A protein and the small-molecule ligand that binds it are described below.
Small molecule (SMILES): N[C@@H](CS)C(=O)O

Binding-site contacts:
Ligand atom SG contacts residue CYS149 of chain 1.E at 2.0 Å (h-bond).
Ligand atom CB contacts residue PRO166 of chain 1.E at 3.6 Å (hydrophobic).
Ligand atom OXT contacts residue LEU192 of chain 1.E at 4.1 Å.
Ligand atom CA contacts residue CYS149 of chain 1.E at 3.8 Å (hydrophobic).
Ligand atom CB contacts residue CYS149 of chain 1.E at 3.0 Å (hydrophobic).
Ligand atom CA contacts residue LEU192 of chain 1.E at 4.4 Å (hydrophobic).
Ligand atom SG contacts residue PRO166 of chain 1.E at 4.0 Å.
Ligand atom SG contacts residue ARG168 of chain 1.E at 4.0 Å.

Sequence of chain 1.E:
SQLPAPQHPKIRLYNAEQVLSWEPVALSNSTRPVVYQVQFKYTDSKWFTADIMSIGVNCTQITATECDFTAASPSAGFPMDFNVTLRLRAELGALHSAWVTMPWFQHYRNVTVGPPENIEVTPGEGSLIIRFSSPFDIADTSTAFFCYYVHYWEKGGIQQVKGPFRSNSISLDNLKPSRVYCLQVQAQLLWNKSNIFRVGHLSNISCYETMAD